Sequence of chain 2.A:
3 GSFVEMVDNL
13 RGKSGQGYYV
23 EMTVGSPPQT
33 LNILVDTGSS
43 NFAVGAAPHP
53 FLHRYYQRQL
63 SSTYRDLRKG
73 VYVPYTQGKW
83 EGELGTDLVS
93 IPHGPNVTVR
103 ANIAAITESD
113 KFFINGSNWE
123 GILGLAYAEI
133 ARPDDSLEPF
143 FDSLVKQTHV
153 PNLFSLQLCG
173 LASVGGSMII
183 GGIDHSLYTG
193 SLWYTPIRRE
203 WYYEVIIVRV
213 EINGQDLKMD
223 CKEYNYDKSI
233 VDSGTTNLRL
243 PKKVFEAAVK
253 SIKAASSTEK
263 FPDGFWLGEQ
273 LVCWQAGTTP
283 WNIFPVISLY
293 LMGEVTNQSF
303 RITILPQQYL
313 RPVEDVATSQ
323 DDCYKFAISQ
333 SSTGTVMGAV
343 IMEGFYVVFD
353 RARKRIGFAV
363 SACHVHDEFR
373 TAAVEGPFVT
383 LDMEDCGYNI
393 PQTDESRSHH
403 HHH

The small molecule below binds the protein below.
Small molecule (SMILES): CC1(C)Cc2cc(Cl)ccc2C(N[C@@H](Cc2ccccc2)c2nc(=O)o[nH]2)=N1

Binding-site contacts:
Ligand atom C21 contacts residue GLN18 of chain 2.A at 3.8 Å.
Ligand atom CL1 contacts residue LYS113 of chain 2.A at 3.5 Å.
Ligand atom C29 contacts residue THR237 of chain 2.A at 3.7 Å.
Ligand atom C23 contacts residue GLY19 of chain 2.A at 3.4 Å.
Ligand atom C12 contacts residue LEU36 of chain 2.A at 3.5 Å (hydrophobic).
Ligand atom C22 contacts residue GLN18 of chain 2.A at 3.2 Å.
Ligand atom CL1 contacts residue PHE114 of chain 2.A at 3.8 Å.
Ligand atom N9 contacts residue GLY236 of chain 2.A at 3.0 Å (h-bond).
Ligand atom C5 contacts residue LYS113 of chain 2.A at 3.8 Å.
Ligand atom N27 contacts residue GLN79 of chain 2.A at 3.7 Å.
Ligand atom C22 contacts residue LEU36 of chain 2.A at 3.8 Å (hydrophobic).
Ligand atom C19 contacts residue GLY17 of chain 2.A at 3.7 Å.
Ligand atom O28 contacts residue THR238 of chain 2.A at 3.6 Å (h-bond).
Ligand atom C11 contacts residue ASP38 of chain 2.A at 3.7 Å.
Ligand atom C25 contacts residue THR238 of chain 2.A at 3.9 Å.
Ligand atom C4 contacts residue GLN79 of chain 2.A at 3.7 Å.
Ligand atom C18 contacts residue THR238 of chain 2.A at 3.4 Å.
Ligand atom C11 contacts residue GLY236 of chain 2.A at 3.3 Å.
Ligand atom O28 contacts residue THR237 of chain 2.A at 3.4 Å.
Ligand atom N24 contacts residue THR237 of chain 2.A at 3.5 Å.
Ligand atom C8 contacts residue GLY236 of chain 2.A at 3.8 Å.
Ligand atom C2 contacts residue TYR77 of chain 2.A at 3.9 Å (hydrophobic).
Ligand atom C11 contacts residue LEU36 of chain 2.A at 3.9 Å (hydrophobic).
Ligand atom C23 contacts residue LEU36 of chain 2.A at 3.7 Å (hydrophobic).
Ligand atom C5 contacts residue GLN79 of chain 2.A at 3.6 Å.
Ligand atom C23 contacts residue GLN18 of chain 2.A at 3.3 Å.
Ligand atom CL1 contacts residue GLY80 of chain 2.A at 3.6 Å.
Ligand atom N24 contacts residue THR238 of chain 2.A at 2.8 Å (h-bond).
Ligand atom C14 contacts residue GLY236 of chain 2.A at 3.3 Å.
Ligand atom C7 contacts residue TYR77 of chain 2.A at 3.5 Å (hydrophobic).
Ligand atom O28 contacts residue ARG241 of chain 2.A at 3.7 Å.
Ligand atom C22 contacts residue TRP121 of chain 2.A at 3.8 Å (hydrophobic).
Ligand atom C21 contacts residue TRP121 of chain 2.A at 3.8 Å (hydrophobic).
Ligand atom C29 contacts residue THR238 of chain 2.A at 3.6 Å.
Ligand atom O28 contacts residue ASN239 of chain 2.A at 3.1 Å (h-bond).
Ligand atom C6 contacts residue GLN79 of chain 2.A at 3.8 Å.
Ligand atom C1 contacts residue PHE114 of chain 2.A at 3.8 Å (hydrophobic).
Ligand atom C1 contacts residue TYR77 of chain 2.A at 3.5 Å (hydrophobic).
Ligand atom C24 contacts residue GLY236 of chain 2.A at 3.3 Å.
Ligand atom C22 contacts residue GLY19 of chain 2.A at 3.8 Å.